The protein below binds the small molecule below.
Small molecule (SMILES): CC(C)N(CCCNC(=O)Nc1ccc(C(C)(C)C)cc1)C[C@H]1O[C@@H](n2cc(Br)c3c(N)ncnc32)[C@H](O)[C@@H]1O

Binding-site contacts:
Ligand atom N20 contacts residue GLY164 of chain 1.A at 3.4 Å (h-bond).
Ligand atom N22 contacts residue ASP162 of chain 1.A at 3.1 Å (salt-bridge).
Ligand atom N01 contacts residue ASP223 of chain 1.A at 3.0 Å (salt-bridge).
Ligand atom O40 contacts residue GLU187 of chain 1.A at 2.4 Å (salt-bridge).
Ligand atom C28 contacts residue TYR313 of chain 1.A at 3.5 Å (hydrophobic).
Ligand atom C30 contacts residue TYR313 of chain 1.A at 3.0 Å (hydrophobic).
Ligand atom C15 contacts residue GLY164 of chain 1.A at 3.5 Å.
Ligand atom C36 contacts residue ASN242 of chain 1.A at 3.1 Å.
Ligand atom C14 contacts residue GLY164 of chain 1.A at 3.3 Å.
Ligand atom C04 contacts residue PHE224 of chain 1.A at 3.3 Å (hydrophobic).
Ligand atom N22 contacts residue VAL170 of chain 1.A at 3.4 Å.
Ligand atom O38 contacts residue GLU187 of chain 1.A at 2.6 Å (salt-bridge).
Ligand atom C37 contacts residue GLU187 of chain 1.A at 3.3 Å.
Ligand atom C24 contacts residue ASN242 of chain 1.A at 3.5 Å.
Ligand atom C32 contacts residue ASP162 of chain 1.A at 3.5 Å.
Ligand atom N05 contacts residue LYS188 of chain 1.A at 3.3 Å (salt-bridge).
Ligand atom O13 contacts residue GLY164 of chain 1.A at 3.3 Å.
Ligand atom N20 contacts residue ASP162 of chain 1.A at 3.4 Å (salt-bridge).
Ligand atom C04 contacts residue LYS188 of chain 1.A at 3.5 Å.
Ligand atom C35 contacts residue PHE246 of chain 1.A at 3.3 Å (hydrophobic).
Ligand atom C06 contacts residue PHE224 of chain 1.A at 3.5 Å (hydrophobic).
Ligand atom C07 contacts residue PHE224 of chain 1.A at 3.3 Å (hydrophobic).
Ligand atom C39 contacts residue GLU187 of chain 1.A at 3.4 Å.
Ligand atom N01 contacts residue PHE224 of chain 1.A at 3.5 Å.
Ligand atom C17 contacts residue GLY164 of chain 1.A at 3.4 Å.
Ligand atom C31 contacts residue PHE240 of chain 1.A at 3.4 Å (hydrophobic).
Ligand atom N16 contacts residue GLY164 of chain 1.A at 2.8 Å (h-bond).
Ligand atom C02 contacts residue PHE224 of chain 1.A at 3.3 Å (hydrophobic).
Ligand atom C23 contacts residue VAL170 of chain 1.A at 3.5 Å (hydrophobic).
Ligand atom N03 contacts residue PHE224 of chain 1.A at 3.2 Å (h-bond).
Ligand atom C18 contacts residue GLY166 of chain 1.A at 3.5 Å.
Ligand atom C34 contacts residue ASN242 of chain 1.A at 3.2 Å.
Ligand atom C35 contacts residue ASN242 of chain 1.A at 3.0 Å.
Ligand atom C18 contacts residue GLY164 of chain 1.A at 3.2 Å.
Ligand atom C24 contacts residue VAL170 of chain 1.A at 3.5 Å (hydrophobic).
Ligand atom C19 contacts residue SER165 of chain 1.A at 3.4 Å.
Ligand atom N03 contacts residue ASP223 of chain 1.A at 3.5 Å (salt-bridge).
Ligand atom C14 contacts residue GLU187 of chain 1.A at 3.3 Å.
Ligand atom C32 contacts residue PHE240 of chain 1.A at 3.5 Å (hydrophobic).
Ligand atom C12 contacts residue GLU187 of chain 1.A at 3.3 Å.

Sequence of chain 1.A:
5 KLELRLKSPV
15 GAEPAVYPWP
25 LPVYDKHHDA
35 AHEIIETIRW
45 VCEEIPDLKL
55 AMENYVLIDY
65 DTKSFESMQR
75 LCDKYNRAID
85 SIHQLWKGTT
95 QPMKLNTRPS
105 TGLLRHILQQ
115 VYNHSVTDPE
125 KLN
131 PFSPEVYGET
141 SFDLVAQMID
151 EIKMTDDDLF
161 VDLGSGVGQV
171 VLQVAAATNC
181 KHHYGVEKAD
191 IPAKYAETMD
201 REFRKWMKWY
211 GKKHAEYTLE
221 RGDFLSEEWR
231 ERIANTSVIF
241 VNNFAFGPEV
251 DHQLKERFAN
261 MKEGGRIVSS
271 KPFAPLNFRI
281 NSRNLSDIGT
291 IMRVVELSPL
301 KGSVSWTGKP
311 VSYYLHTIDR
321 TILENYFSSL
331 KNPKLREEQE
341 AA